Binding-site contacts:
Ligand atom O5 contacts residue ASP35 of chain 1.B at 3.2 Å (salt-bridge).
Ligand atom C1 contacts residue GLY60 of chain 1.B at 3.5 Å.
Ligand atom O5 contacts residue GLY34 of chain 1.B at 3.8 Å.
Ligand atom O6 contacts residue SER33 of chain 1.B at 4.4 Å.
Ligand atom O6 contacts residue ASP38 of chain 1.B at 2.9 Å (salt-bridge).
Ligand atom C1 contacts residue ASP35 of chain 1.B at 4.1 Å.
Ligand atom O4 contacts residue PHE131 of chain 1.B at 4.4 Å.
Ligand atom C6 contacts residue VAL36 of chain 1.B at 4.0 Å (hydrophobic).
Ligand atom O4 contacts residue ASP38 of chain 1.B at 2.8 Å (salt-bridge).
Ligand atom O6 contacts residue VAL36 of chain 1.B at 3.3 Å (h-bond).
Ligand atom O1 contacts residue ASP35 of chain 1.B at 3.6 Å.
Ligand atom C2 contacts residue GLY34 of chain 1.B at 4.1 Å.
Ligand atom O6 contacts residue ASP35 of chain 1.B at 2.9 Å (salt-bridge).
Ligand atom O4 contacts residue GLY59 of chain 1.B at 3.6 Å.
Ligand atom C4 contacts residue GLY60 of chain 1.B at 3.6 Å.
Ligand atom O5 contacts residue GLY60 of chain 1.B at 3.5 Å (h-bond).
Ligand atom O3 contacts residue GLY60 of chain 1.B at 2.9 Å (h-bond).
Ligand atom O3 contacts residue GLY59 of chain 1.B at 4.1 Å.
Ligand atom O2 contacts residue GLY60 of chain 1.B at 4.0 Å.
Ligand atom C5 contacts residue ASP35 of chain 1.B at 4.1 Å.
Ligand atom C5 contacts residue GLY34 of chain 1.B at 4.4 Å.
Ligand atom C2 contacts residue GLY60 of chain 1.B at 3.7 Å.
Ligand atom C4 contacts residue ASP38 of chain 1.B at 3.5 Å.
Ligand atom O6 contacts residue PHE131 of chain 1.B at 4.1 Å.
Ligand atom C5 contacts residue PHE131 of chain 1.B at 4.4 Å (hydrophobic).
Ligand atom C6 contacts residue PHE131 of chain 1.B at 3.3 Å (hydrophobic).
Ligand atom C4 contacts residue GLY34 of chain 1.B at 4.2 Å.
Ligand atom C3 contacts residue GLY60 of chain 1.B at 3.8 Å.
Ligand atom C5 contacts residue ASP38 of chain 1.B at 4.1 Å.
Ligand atom O5 contacts residue GLY59 of chain 1.B at 3.8 Å.
Ligand atom O6 contacts residue GLY59 of chain 1.B at 3.9 Å.
Ligand atom O5 contacts residue TYR83 of chain 1.B at 4.1 Å.
Ligand atom O4 contacts residue GLY60 of chain 1.B at 3.2 Å (h-bond).
Ligand atom C6 contacts residue ASP38 of chain 1.B at 3.5 Å.
Ligand atom O6 contacts residue GLY34 of chain 1.B at 3.2 Å.
Ligand atom C6 contacts residue TYR83 of chain 1.B at 4.0 Å (hydrophobic).
Ligand atom O2 contacts residue THR61 of chain 1.B at 3.5 Å (h-bond).
Ligand atom C6 contacts residue GLY59 of chain 1.B at 4.3 Å.
Ligand atom C6 contacts residue GLY34 of chain 1.B at 4.3 Å.
Ligand atom C6 contacts residue ASP35 of chain 1.B at 3.8 Å.

A small-molecule ligand and the protein it binds are described below.
Small molecule (SMILES): OC[C@H]1O[C@@H](O[C@@H]2[C@@H](O)[C@H](O)O[C@H](CO)[C@H]2O)[C@H](O)[C@@H](O)[C@@H]1O

Sequence of chain 1.B:
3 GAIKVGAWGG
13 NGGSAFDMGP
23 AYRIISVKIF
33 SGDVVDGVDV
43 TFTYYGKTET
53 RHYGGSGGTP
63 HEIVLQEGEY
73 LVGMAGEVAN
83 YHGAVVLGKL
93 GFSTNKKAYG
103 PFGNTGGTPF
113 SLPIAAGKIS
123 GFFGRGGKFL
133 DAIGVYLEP